A small-molecule ligand and the protein it binds are described below.
Small molecule (SMILES): CC(C)CCC[C@@H](C)[C@H]1CC[C@H]2[C@@H]3CC=C4C[C@@H](OC(=O)CCC(=O)O)CC[C@]4(C)[C@H]3CC[C@]12C

Sequence of chain 1.C:
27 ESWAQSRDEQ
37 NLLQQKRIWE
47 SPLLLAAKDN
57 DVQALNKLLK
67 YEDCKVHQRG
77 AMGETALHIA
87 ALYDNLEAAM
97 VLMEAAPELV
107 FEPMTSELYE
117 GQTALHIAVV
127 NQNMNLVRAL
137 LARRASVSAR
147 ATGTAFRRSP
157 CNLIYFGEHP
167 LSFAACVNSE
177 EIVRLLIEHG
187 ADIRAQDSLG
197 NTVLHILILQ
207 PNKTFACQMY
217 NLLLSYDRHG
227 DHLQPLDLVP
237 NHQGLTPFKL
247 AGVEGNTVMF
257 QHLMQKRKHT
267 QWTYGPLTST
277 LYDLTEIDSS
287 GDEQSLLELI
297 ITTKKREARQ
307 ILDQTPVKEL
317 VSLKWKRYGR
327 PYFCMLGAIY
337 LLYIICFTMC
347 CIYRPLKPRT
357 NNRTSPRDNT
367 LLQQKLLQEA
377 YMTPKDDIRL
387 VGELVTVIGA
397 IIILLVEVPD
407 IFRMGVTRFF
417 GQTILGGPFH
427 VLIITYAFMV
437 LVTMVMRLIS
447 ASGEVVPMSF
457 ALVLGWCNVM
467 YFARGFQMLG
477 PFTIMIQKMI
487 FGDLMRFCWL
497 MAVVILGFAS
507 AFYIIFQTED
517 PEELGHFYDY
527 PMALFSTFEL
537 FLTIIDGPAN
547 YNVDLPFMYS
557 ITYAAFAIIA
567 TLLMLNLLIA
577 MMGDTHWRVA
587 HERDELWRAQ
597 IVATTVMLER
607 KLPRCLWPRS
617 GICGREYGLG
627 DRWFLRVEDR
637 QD

Binding-site contacts:
Ligand atom CAV contacts residue LYS607 of chain 1.C at 3.8 Å.
Ligand atom CAK contacts residue ILE399 of chain 1.C at 3.8 Å (hydrophobic).
Ligand atom CAP contacts residue ILE398 of chain 1.C at 3.7 Å (hydrophobic).
Ligand atom OAW contacts residue HIS426 of chain 1.C at 3.9 Å.
Ligand atom CAD contacts residue LEU332 of chain 1.C at 3.7 Å (hydrophobic).
Ligand atom CAN contacts residue GLY395 of chain 1.C at 3.8 Å.
Ligand atom CAJ contacts residue TYR339 of chain 1.C at 3.8 Å (hydrophobic).
Ligand atom OAH contacts residue GLY423 of chain 1.C at 3.4 Å.
Ligand atom CAA contacts residue VAL391 of chain 1.C at 3.8 Å (hydrophobic).
Ligand atom CAK contacts residue VAL402 of chain 1.C at 3.2 Å (hydrophobic).
Ligand atom OAF contacts residue ARG470 of chain 1.C at 3.8 Å.
Ligand atom CBF contacts residue ILE429 of chain 1.C at 3.9 Å (hydrophobic).
Ligand atom CAM contacts residue TYR467 of chain 1.C at 3.7 Å (hydrophobic).
Ligand atom CAC contacts residue ILE335 of chain 1.C at 3.8 Å (hydrophobic).
Ligand atom CAN contacts residue TYR339 of chain 1.C at 3.9 Å (hydrophobic).
Ligand atom CAX contacts residue TYR467 of chain 1.C at 3.9 Å (hydrophobic).
Ligand atom CAI contacts residue GLU403 of chain 1.C at 3.6 Å.
Ligand atom OAG contacts residue HIS426 of chain 1.C at 3.4 Å (h-bond).
Ligand atom OAG contacts residue PHE425 of chain 1.C at 3.0 Å (h-bond).
Ligand atom CAP contacts residue ILE399 of chain 1.C at 3.9 Å (hydrophobic).
Ligand atom CAP contacts residue GLY395 of chain 1.C at 3.8 Å.
Ligand atom CAY contacts residue HIS426 of chain 1.C at 3.7 Å.
Ligand atom CAQ contacts residue ILE399 of chain 1.C at 3.5 Å (hydrophobic).
Ligand atom CAM contacts residue HIS426 of chain 1.C at 3.4 Å.
Ligand atom OAF contacts residue PHE425 of chain 1.C at 3.4 Å.
Ligand atom CAC contacts residue TYR339 of chain 1.C at 3.6 Å (hydrophobic).
Ligand atom CAI contacts residue VAL402 of chain 1.C at 3.5 Å (hydrophobic).
Ligand atom OAH contacts residue HIS426 of chain 1.C at 3.7 Å.
Ligand atom CAX contacts residue GLY423 of chain 1.C at 3.2 Å.
Ligand atom CAQ contacts residue ILE398 of chain 1.C at 3.6 Å (hydrophobic).
Ligand atom CAZ contacts residue GLU403 of chain 1.C at 3.8 Å.
Ligand atom OAW contacts residue MET603 of chain 1.C at 3.8 Å.
Ligand atom OAF contacts residue TYR467 of chain 1.C at 3.8 Å.
Ligand atom CBG contacts residue ILE399 of chain 1.C at 3.5 Å (hydrophobic).
Ligand atom OAF contacts residue GLY423 of chain 1.C at 3.1 Å.
Ligand atom CAR contacts residue TYR467 of chain 1.C at 3.8 Å (hydrophobic).
Ligand atom CAV contacts residue GLU403 of chain 1.C at 3.1 Å.
Ligand atom CAL contacts residue PHE425 of chain 1.C at 3.7 Å (hydrophobic).
Ligand atom CAL contacts residue HIS426 of chain 1.C at 3.2 Å.
Ligand atom CAX contacts residue HIS426 of chain 1.C at 3.8 Å.